Sequence of chain 2.A:
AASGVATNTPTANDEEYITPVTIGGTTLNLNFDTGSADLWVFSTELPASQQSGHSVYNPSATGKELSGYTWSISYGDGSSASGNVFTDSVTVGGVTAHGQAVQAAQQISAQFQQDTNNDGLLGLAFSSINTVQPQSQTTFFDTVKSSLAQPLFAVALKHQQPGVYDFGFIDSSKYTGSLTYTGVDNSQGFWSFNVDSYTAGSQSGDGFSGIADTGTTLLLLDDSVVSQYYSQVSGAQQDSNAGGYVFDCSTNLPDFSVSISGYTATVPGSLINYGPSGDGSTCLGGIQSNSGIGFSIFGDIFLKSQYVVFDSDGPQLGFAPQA

Binding-site contacts:
Ligand atom CBV contacts residue ASP77 of chain 1.A at 3.6 Å.
Ligand atom C4 contacts residue GLY243 of chain 1.A at 3.5 Å.
Ligand atom CE2 contacts residue GLY76 of chain 1.A at 3.7 Å.
Ligand atom CAV contacts residue ASP77 of chain 1.A at 3.3 Å.
Ligand atom NV contacts residue THR217 of chain 1.A at 3.1 Å (h-bond).
Ligand atom C3 contacts residue ALA242 of chain 1.A at 3.6 Å (hydrophobic).
Ligand atom C10 contacts residue LEU218 of chain 1.A at 3.8 Å (hydrophobic).
Ligand atom CE1 contacts residue GLY76 of chain 1.A at 3.7 Å.
Ligand atom CV2 contacts residue THR217 of chain 1.A at 3.4 Å.
Ligand atom OP contacts residue GLY76 of chain 1.A at 3.3 Å.
Ligand atom C14 contacts residue THR216 of chain 1.A at 3.4 Å.
Ligand atom OV contacts residue THR217 of chain 1.A at 3.0 Å (h-bond).
Ligand atom OP contacts residue ASP77 of chain 1.A at 3.5 Å (salt-bridge).
Ligand atom NL contacts residue ASP77 of chain 1.A at 3.0 Å (salt-bridge).
Ligand atom OH contacts residue ASP77 of chain 1.A at 2.9 Å (salt-bridge).
Ligand atom C5 contacts residue LEU218 of chain 1.A at 3.6 Å (hydrophobic).
Ligand atom OV contacts residue THR216 of chain 1.A at 3.4 Å.
Ligand atom CD2 contacts residue GLY76 of chain 1.A at 3.8 Å.
Ligand atom CA contacts residue THR216 of chain 1.A at 3.3 Å.
Ligand atom C12 contacts residue GLU15 of chain 1.A at 3.7 Å.
Ligand atom CB contacts residue THR216 of chain 1.A at 3.5 Å.
Ligand atom CV2 contacts residue GLY215 of chain 1.A at 3.6 Å.
Ligand atom CV2 contacts residue GLU15 of chain 1.A at 3.8 Å.
Ligand atom OH contacts residue GLY76 of chain 1.A at 3.4 Å (h-bond).
Ligand atom C14 contacts residue GLY215 of chain 1.A at 3.8 Å.
Ligand atom CV contacts residue ASP77 of chain 1.A at 3.7 Å.
Ligand atom C11 contacts residue GLU15 of chain 1.A at 3.6 Å.
Ligand atom OV contacts residue GLY215 of chain 1.A at 3.8 Å.
Ligand atom C9 contacts residue LEU220 of chain 1.A at 3.7 Å (hydrophobic).
Ligand atom OE contacts residue GLY76 of chain 1.A at 3.0 Å (h-bond).
Ligand atom C12 contacts residue THR217 of chain 1.A at 3.6 Å.
Ligand atom C6 contacts residue LEU218 of chain 1.A at 3.6 Å (hydrophobic).
Ligand atom P contacts residue ASP77 of chain 1.A at 3.8 Å.
Ligand atom OH contacts residue TYR75 of chain 1.A at 3.3 Å.
Ligand atom CD1 contacts residue GLY76 of chain 1.A at 3.7 Å.
Ligand atom CG contacts residue GLY76 of chain 1.A at 3.7 Å.
Ligand atom C7 contacts residue LEU218 of chain 1.A at 3.8 Å (hydrophobic).
Ligand atom OS contacts residue ASP213 of chain 1.A at 3.5 Å (salt-bridge).
Ligand atom C11 contacts residue THR217 of chain 1.A at 3.7 Å.
Ligand atom C3 contacts residue LEU284 of chain 1.A at 3.8 Å (hydrophobic).

This small molecule binds to this protein.
Small molecule (SMILES): COC(=O)[C@H](Cc1ccccc1)O[P](=O)([O-])CNC(=O)[C@@H](NC(=O)Cc1cccc2ccccc12)C(C)C

Sequence of chain 1.A:
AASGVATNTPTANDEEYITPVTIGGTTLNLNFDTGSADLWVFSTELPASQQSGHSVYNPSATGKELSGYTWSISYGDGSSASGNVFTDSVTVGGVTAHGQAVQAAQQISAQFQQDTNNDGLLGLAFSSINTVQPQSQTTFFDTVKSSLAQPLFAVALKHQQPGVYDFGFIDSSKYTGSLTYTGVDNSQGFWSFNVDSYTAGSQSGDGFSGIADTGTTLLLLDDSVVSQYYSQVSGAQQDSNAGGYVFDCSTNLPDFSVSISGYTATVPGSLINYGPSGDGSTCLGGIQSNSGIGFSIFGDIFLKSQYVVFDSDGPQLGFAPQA